Sequence of chain 1.A:
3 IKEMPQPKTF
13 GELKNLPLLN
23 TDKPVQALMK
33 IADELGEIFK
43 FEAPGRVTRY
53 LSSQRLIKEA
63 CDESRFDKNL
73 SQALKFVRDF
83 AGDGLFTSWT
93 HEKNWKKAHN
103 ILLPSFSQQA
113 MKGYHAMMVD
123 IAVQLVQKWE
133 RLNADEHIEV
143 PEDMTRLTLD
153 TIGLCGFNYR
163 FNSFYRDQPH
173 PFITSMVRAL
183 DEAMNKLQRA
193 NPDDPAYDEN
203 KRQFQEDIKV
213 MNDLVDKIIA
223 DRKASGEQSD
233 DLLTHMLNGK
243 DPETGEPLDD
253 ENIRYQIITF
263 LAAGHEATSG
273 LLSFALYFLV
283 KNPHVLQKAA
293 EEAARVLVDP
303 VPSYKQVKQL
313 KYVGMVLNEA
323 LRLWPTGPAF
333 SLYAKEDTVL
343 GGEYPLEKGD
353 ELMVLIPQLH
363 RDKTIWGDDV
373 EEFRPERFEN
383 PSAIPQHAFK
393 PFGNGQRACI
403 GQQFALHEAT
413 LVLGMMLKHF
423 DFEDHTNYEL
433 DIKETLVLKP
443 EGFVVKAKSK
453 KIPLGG

Binding-site contacts:
Ligand atom C5 contacts residue LEU438 of chain 1.A at 3.2 Å (hydrophobic).
Ligand atom C5 contacts residue PRO330 of chain 1.A at 4.4 Å (hydrophobic).
Ligand atom O2 contacts residue PRO330 of chain 1.A at 3.8 Å.
Ligand atom C2 contacts residue PHE88 of chain 1.A at 3.9 Å (hydrophobic).
Ligand atom C4 contacts residue GLY329 of chain 1.A at 3.5 Å.
Ligand atom C3 contacts residue HEM1 of chain 1.C at 4.1 Å.
Ligand atom C5 contacts residue GLY329 of chain 1.A at 3.5 Å.
Ligand atom N1 contacts residue ALA265 of chain 1.A at 3.2 Å (h-bond).
Ligand atom O1 contacts residue ALA331 of chain 1.A at 2.7 Å (h-bond).
Ligand atom C4 contacts residue PRO330 of chain 1.A at 4.2 Å (hydrophobic).
Ligand atom C3 contacts residue PHE88 of chain 1.A at 4.4 Å (hydrophobic).
Ligand atom C8 contacts residue ALA265 of chain 1.A at 3.4 Å (hydrophobic).
Ligand atom C7 contacts residue ALA269 of chain 1.A at 4.1 Å (hydrophobic).
Ligand atom C6 contacts residue GLY329 of chain 1.A at 3.7 Å.
Ligand atom C7 contacts residue ALA265 of chain 1.A at 3.5 Å (hydrophobic).
Ligand atom C6 contacts residue LEU438 of chain 1.A at 4.0 Å (hydrophobic).
Ligand atom C5 contacts residue VAL439 of chain 1.A at 4.2 Å (hydrophobic).
Ligand atom C2 contacts residue HEM1 of chain 1.C at 3.4 Å.
Ligand atom C2 contacts residue GLY329 of chain 1.A at 3.9 Å.
Ligand atom C4 contacts residue LEU438 of chain 1.A at 4.0 Å (hydrophobic).
Ligand atom C8 contacts residue PHE88 of chain 1.A at 3.6 Å (hydrophobic).
Ligand atom C7 contacts residue PHE88 of chain 1.A at 4.4 Å (hydrophobic).
Ligand atom O1 contacts residue GLY329 of chain 1.A at 3.8 Å.
Ligand atom C8 contacts residue HEM1 of chain 1.C at 3.2 Å.
Ligand atom C7 contacts residue HEM1 of chain 1.C at 3.7 Å.
Ligand atom C4 contacts residue ALA331 of chain 1.A at 3.8 Å (hydrophobic).
Ligand atom C6 contacts residue PHE88 of chain 1.A at 4.1 Å (hydrophobic).
Ligand atom C6 contacts residue VAL439 of chain 1.A at 3.8 Å (hydrophobic).
Ligand atom C1 contacts residue HEM1 of chain 1.C at 4.1 Å.
Ligand atom C1 contacts residue PHE88 of chain 1.A at 4.0 Å (hydrophobic).
Ligand atom O2 contacts residue ALA331 of chain 1.A at 3.0 Å (h-bond).
Ligand atom O2 contacts residue LEU438 of chain 1.A at 4.1 Å.
Ligand atom N1 contacts residue HEM1 of chain 1.C at 2.0 Å.
Ligand atom C3 contacts residue ALA331 of chain 1.A at 3.7 Å (hydrophobic).
Ligand atom O2 contacts residue GLY329 of chain 1.A at 3.8 Å.
Ligand atom C1 contacts residue GLY329 of chain 1.A at 3.9 Å.
Ligand atom O1 contacts residue HEM1 of chain 1.C at 3.6 Å.
Ligand atom N1 contacts residue CYS401 of chain 1.A at 4.2 Å.
Ligand atom O1 contacts residue PHE332 of chain 1.A at 4.1 Å.
Ligand atom C3 contacts residue GLY329 of chain 1.A at 3.6 Å.

The small molecule below binds the protein below.
Small molecule (SMILES): NCCc1ccc(O)c(O)c1